A small-molecule ligand and the protein it binds are described below.
Small molecule (SMILES): CC(=O)N[C@@H]1[C@@H](O)[C@H](O)[C@@H](CO)O[C@H]1O

Binding-site contacts:
Ligand atom O7 contacts residue ASN30 of chain 1.I at 3.9 Å.
Ligand atom C4 contacts residue ASN30 of chain 1.I at 4.2 Å.
Ligand atom C7 contacts residue ASN30 of chain 1.I at 3.6 Å.
Ligand atom C3 contacts residue ASN30 of chain 1.I at 3.8 Å.
Ligand atom C2 contacts residue ASN30 of chain 1.I at 2.5 Å.
Ligand atom C1 contacts residue ASN30 of chain 1.I at 1.4 Å.
Ligand atom C8 contacts residue ASN30 of chain 1.I at 4.4 Å.
Ligand atom O5 contacts residue ASN30 of chain 1.I at 2.3 Å (h-bond).
Ligand atom C5 contacts residue ASN30 of chain 1.I at 3.6 Å.
Ligand atom O5 contacts residue THR313 of chain 1.I at 4.5 Å.
Ligand atom N2 contacts residue ASN30 of chain 1.I at 2.9 Å (h-bond).

Sequence of chain 1.I:
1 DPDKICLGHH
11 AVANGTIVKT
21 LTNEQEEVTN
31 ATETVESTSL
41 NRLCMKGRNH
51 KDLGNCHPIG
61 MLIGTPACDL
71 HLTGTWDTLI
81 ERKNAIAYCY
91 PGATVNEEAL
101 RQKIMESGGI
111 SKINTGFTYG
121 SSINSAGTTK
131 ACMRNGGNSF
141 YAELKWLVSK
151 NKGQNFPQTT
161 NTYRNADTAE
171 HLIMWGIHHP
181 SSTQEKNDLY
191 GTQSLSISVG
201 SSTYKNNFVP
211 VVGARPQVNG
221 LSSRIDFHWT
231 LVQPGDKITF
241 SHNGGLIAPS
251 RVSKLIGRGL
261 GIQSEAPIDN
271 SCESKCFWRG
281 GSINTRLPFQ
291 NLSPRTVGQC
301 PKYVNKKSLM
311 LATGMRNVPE